This protein binds this small molecule.
Small molecule (SMILES): Nc1ncnc2c1ncn2[C@H]1C[C@H](O)[C@@H](CO[P](=O)(O)O[P](=O)(O)OP(=O)(O)O)O1

Binding-site contacts:
Ligand atom O1B contacts residue ASN954 of chain 1.C at 3.6 Å (h-bond).
Ligand atom O2B contacts residue PHE861 of chain 1.C at 3.5 Å (h-bond).
Ligand atom O2G contacts residue ARG922 of chain 1.C at 2.6 Å (salt-bridge).
Ligand atom PB contacts residue SER863 of chain 1.C at 3.9 Å.
Ligand atom O2G contacts residue SER863 of chain 1.C at 4.0 Å.
Ligand atom PG contacts residue ARG922 of chain 1.C at 3.2 Å.
Ligand atom O3B contacts residue PHE861 of chain 1.C at 3.9 Å.
Ligand atom PG contacts residue MG1 of chain 1.I at 4.0 Å.
Ligand atom O1G contacts residue LYS950 of chain 1.C at 3.4 Å.
Ligand atom C5' contacts residue ASP1004 of chain 1.C at 4.0 Å.
Ligand atom PA contacts residue MG1 of chain 1.I at 4.0 Å.
Ligand atom C2' contacts residue ASN954 of chain 1.C at 4.0 Å.
Ligand atom O1B contacts residue LEU864 of chain 1.C at 4.0 Å.
Ligand atom O2B contacts residue MG1 of chain 1.I at 2.7 Å.
Ligand atom O2B contacts residue ASP1004 of chain 1.C at 3.5 Å (salt-bridge).
Ligand atom O2A contacts residue LYS950 of chain 1.C at 3.3 Å (salt-bridge).
Ligand atom O1A contacts residue MG1 of chain 1.I at 3.2 Å.
Ligand atom O3A contacts residue MG1 of chain 1.I at 3.6 Å.
Ligand atom O3G contacts residue PHE861 of chain 1.C at 4.1 Å.
Ligand atom PB contacts residue MG1 of chain 1.I at 3.5 Å.
Ligand atom N6 contacts residue LEU951 of chain 1.C at 3.9 Å.
Ligand atom O1B contacts residue SER863 of chain 1.C at 3.7 Å.
Ligand atom O3B contacts residue MG1 of chain 1.I at 3.5 Å.
Ligand atom O2B contacts residue LEU864 of chain 1.C at 3.5 Å (h-bond).
Ligand atom O3B contacts residue SER863 of chain 1.C at 3.4 Å (h-bond).
Ligand atom N3 contacts residue ASN954 of chain 1.C at 4.0 Å.
Ligand atom C2 contacts residue ASN954 of chain 1.C at 3.7 Å.
Ligand atom O3B contacts residue ARG922 of chain 1.C at 4.0 Å.
Ligand atom C3' contacts residue ASN954 of chain 1.C at 4.0 Å.
Ligand atom O1A contacts residue ASP1004 of chain 1.C at 2.8 Å (salt-bridge).
Ligand atom O3' contacts residue TYR865 of chain 1.C at 3.2 Å (h-bond).
Ligand atom PA contacts residue ASP1004 of chain 1.C at 4.0 Å.
Ligand atom C2' contacts residue TYR865 of chain 1.C at 3.5 Å (hydrophobic).
Ligand atom O3G contacts residue ASP860 of chain 1.C at 3.7 Å.
Ligand atom O3A contacts residue LYS950 of chain 1.C at 4.1 Å.
Ligand atom O3G contacts residue MG1 of chain 1.I at 3.2 Å.
Ligand atom O1G contacts residue ARG922 of chain 1.C at 2.8 Å (salt-bridge).
Ligand atom O2B contacts residue SER863 of chain 1.C at 3.8 Å.
Ligand atom O2G contacts residue ASN862 of chain 1.C at 4.2 Å.
Ligand atom O3' contacts residue LEU864 of chain 1.C at 3.8 Å.

Sequence of chain 1.C:
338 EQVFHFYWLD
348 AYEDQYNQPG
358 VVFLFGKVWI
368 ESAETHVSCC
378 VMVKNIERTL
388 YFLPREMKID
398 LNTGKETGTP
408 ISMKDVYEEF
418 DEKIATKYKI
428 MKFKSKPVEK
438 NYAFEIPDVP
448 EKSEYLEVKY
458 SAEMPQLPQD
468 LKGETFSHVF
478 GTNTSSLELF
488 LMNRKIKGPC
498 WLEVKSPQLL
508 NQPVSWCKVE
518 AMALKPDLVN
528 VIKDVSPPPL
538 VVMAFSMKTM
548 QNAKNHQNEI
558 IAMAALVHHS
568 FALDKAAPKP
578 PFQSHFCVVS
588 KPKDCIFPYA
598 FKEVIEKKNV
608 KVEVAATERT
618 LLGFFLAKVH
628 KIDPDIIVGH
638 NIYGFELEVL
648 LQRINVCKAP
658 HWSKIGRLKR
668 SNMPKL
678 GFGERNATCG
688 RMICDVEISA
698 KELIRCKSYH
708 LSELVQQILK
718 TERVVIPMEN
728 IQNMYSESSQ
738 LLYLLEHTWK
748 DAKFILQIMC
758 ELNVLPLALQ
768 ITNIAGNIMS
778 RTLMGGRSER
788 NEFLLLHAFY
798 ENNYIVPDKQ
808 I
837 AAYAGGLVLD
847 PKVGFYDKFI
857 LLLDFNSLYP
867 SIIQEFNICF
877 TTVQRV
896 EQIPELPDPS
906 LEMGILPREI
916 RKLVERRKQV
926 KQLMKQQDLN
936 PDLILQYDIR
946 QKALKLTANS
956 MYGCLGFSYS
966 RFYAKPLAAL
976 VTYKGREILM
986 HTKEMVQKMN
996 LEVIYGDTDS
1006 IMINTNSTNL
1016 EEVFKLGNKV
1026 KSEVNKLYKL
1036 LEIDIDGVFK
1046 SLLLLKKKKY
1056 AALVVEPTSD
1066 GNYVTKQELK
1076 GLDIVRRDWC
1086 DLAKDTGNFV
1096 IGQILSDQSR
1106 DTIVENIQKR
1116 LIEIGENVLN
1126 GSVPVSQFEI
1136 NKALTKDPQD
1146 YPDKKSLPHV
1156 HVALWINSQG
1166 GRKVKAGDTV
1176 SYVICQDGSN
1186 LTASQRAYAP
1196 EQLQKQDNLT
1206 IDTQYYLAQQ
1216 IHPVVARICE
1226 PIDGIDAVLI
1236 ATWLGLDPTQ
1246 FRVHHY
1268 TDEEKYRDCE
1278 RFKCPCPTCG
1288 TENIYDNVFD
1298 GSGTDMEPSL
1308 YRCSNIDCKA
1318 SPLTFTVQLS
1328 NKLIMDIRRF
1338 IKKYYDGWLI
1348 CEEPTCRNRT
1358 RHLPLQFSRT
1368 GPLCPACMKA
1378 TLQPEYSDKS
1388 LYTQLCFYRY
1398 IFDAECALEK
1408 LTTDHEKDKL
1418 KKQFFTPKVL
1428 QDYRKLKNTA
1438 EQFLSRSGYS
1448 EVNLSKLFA